The protein below binds the small molecule below.
Small molecule (SMILES): COCCO

Sequence of chain 1.A:
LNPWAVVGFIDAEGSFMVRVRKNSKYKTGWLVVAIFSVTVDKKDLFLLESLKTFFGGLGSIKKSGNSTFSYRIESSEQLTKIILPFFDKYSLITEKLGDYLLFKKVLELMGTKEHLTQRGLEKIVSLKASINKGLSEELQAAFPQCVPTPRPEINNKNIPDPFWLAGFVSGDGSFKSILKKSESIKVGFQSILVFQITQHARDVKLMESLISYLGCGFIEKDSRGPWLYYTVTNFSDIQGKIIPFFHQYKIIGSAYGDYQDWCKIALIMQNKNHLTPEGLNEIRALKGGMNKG

Binding-site contacts:
Ligand atom O2 contacts residue LYS49 of chain 1.A at 4.2 Å.
Ligand atom O1 contacts residue LYS49 of chain 1.A at 3.5 Å.
Ligand atom C3 contacts residue LYS49 of chain 1.A at 3.5 Å.
Ligand atom C2 contacts residue LYS49 of chain 1.A at 3.8 Å.
Ligand atom C1 contacts residue LYS49 of chain 1.A at 3.6 Å.
Ligand atom C2 contacts residue LEU52 of chain 1.A at 4.0 Å (hydrophobic).
Ligand atom C3 contacts residue LEU52 of chain 1.A at 4.3 Å (hydrophobic).
Ligand atom C2 contacts residue PHE76 of chain 1.A at 4.5 Å (hydrophobic).